Binding-site contacts:
Ligand atom C8 contacts residue ASN165 of chain 1.B at 3.6 Å.
Ligand atom C7 contacts residue ASN165 of chain 1.B at 3.5 Å.
Ligand atom N2 contacts residue GLU132 of chain 1.B at 4.4 Å.
Ligand atom O7 contacts residue GLU132 of chain 1.B at 4.1 Å.
Ligand atom C2 contacts residue GLU132 of chain 1.B at 3.9 Å.
Ligand atom C3 contacts residue ASN165 of chain 1.B at 3.8 Å.
Ligand atom C2 contacts residue ASN165 of chain 1.B at 2.5 Å.
Ligand atom C4 contacts residue ASN165 of chain 1.B at 4.2 Å.
Ligand atom O5 contacts residue ASN165 of chain 1.B at 2.3 Å (h-bond).
Ligand atom N2 contacts residue ASN165 of chain 1.B at 3.0 Å (h-bond).
Ligand atom C1 contacts residue ASN165 of chain 1.B at 1.4 Å.
Ligand atom O5 contacts residue GLU132 of chain 1.B at 4.1 Å.
Ligand atom C1 contacts residue GLU132 of chain 1.B at 3.7 Å.
Ligand atom O7 contacts residue ASN165 of chain 1.B at 4.1 Å.
Ligand atom C5 contacts residue ASN165 of chain 1.B at 3.7 Å.

This small molecule binds to this protein.
Small molecule (SMILES): CC(=O)N[C@@H]1[C@@H](O)[C@H](O)[C@@H](CO)O[C@H]1O

Sequence of chain 1.B:
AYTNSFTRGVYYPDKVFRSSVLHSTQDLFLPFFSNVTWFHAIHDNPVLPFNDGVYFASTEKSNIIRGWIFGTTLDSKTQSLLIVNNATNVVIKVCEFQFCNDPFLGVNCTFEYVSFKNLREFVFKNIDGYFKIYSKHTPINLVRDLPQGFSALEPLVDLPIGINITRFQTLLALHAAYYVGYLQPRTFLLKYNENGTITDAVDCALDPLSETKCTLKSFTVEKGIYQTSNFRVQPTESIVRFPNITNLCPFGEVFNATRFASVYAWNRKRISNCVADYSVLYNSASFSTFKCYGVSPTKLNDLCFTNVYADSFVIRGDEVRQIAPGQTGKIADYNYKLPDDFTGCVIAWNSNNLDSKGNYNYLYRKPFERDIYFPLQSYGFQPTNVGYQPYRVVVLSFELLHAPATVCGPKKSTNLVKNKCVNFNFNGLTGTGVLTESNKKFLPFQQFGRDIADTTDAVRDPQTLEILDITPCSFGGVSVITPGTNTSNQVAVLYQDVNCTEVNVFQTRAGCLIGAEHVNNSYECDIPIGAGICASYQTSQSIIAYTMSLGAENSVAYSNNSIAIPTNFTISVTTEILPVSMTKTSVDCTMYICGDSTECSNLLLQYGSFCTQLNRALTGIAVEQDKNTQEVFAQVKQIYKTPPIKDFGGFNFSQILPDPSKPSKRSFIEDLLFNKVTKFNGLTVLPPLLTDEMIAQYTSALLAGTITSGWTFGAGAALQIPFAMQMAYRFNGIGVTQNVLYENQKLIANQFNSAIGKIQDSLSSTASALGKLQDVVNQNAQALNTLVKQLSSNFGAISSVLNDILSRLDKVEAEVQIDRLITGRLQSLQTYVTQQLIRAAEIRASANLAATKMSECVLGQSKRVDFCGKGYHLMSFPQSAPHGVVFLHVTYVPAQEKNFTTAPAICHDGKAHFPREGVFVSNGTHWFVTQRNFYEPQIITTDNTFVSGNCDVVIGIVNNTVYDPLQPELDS